Binding-site contacts:
Ligand atom CAK contacts residue PRO1 of chain 3.D at 3.5 Å (hydrophobic).
Ligand atom OAL contacts residue TYR123 of chain 3.D at 2.8 Å (h-bond).
Ligand atom OAM contacts residue THR72 of chain 3.D at 3.0 Å (h-bond).
Ligand atom OAM contacts residue PRO1 of chain 3.D at 3.6 Å (h-bond).
Ligand atom CAH contacts residue PRO1 of chain 3.D at 1.4 Å (hydrophobic).
Ligand atom OAI contacts residue PRO1 of chain 3.D at 2.2 Å (h-bond).
Ligand atom CAJ contacts residue TYR123 of chain 3.D at 3.8 Å (hydrophobic).
Ligand atom OAI contacts residue ASP37 of chain 3.D at 2.7 Å (salt-bridge).
Ligand atom CAH contacts residue TYR123 of chain 3.D at 3.9 Å (hydrophobic).
Ligand atom OAI contacts residue TYR123 of chain 3.D at 3.2 Å (h-bond).
Ligand atom OAM contacts residue PHE71 of chain 3.D at 4.5 Å.
Ligand atom CAH contacts residue ASP37 of chain 3.D at 3.7 Å.
Ligand atom CAK contacts residue TRP114 of chain 3.D at 3.6 Å (hydrophobic).
Ligand atom OAM contacts residue GLN73 of chain 3.D at 2.8 Å (h-bond).
Ligand atom CAK contacts residue GLN73 of chain 3.D at 3.6 Å.
Ligand atom OAI contacts residue PHE116 of chain 3.D at 4.3 Å.
Ligand atom OAL contacts residue PRO1 of chain 3.D at 4.5 Å.
Ligand atom OAL contacts residue TRP114 of chain 3.D at 3.6 Å (h-bond).
Ligand atom CAK contacts residue THR72 of chain 3.D at 4.1 Å.
Ligand atom OAM contacts residue TYR123 of chain 3.D at 4.4 Å.
Ligand atom CAK contacts residue TYR123 of chain 3.D at 3.5 Å (hydrophobic).
Ligand atom OAL contacts residue GLN73 of chain 3.D at 2.5 Å (h-bond).
Ligand atom CAJ contacts residue TRP114 of chain 3.D at 3.6 Å (hydrophobic).
Ligand atom CAJ contacts residue PHE116 of chain 3.D at 4.4 Å (hydrophobic).
Ligand atom OAM contacts residue TRP114 of chain 3.D at 3.9 Å.
Ligand atom CAJ contacts residue PRO1 of chain 3.D at 2.5 Å (hydrophobic).

Sequence of chain 3.D:
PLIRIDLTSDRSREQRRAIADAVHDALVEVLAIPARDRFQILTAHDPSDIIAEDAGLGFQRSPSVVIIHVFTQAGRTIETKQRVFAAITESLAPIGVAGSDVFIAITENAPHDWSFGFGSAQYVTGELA

The small molecule below binds the protein below.
Small molecule (SMILES): O=C(O)CC(=O)Cl